Binding-site contacts:
Ligand atom O5 contacts residue THR89 of chain 1.C at 4.2 Å.
Ligand atom N2 contacts residue SER66 of chain 1.C at 4.3 Å.
Ligand atom C5 contacts residue THR89 of chain 1.C at 4.4 Å.
Ligand atom C2 contacts residue ASN118 of chain 1.C at 2.5 Å.
Ligand atom C7 contacts residue ASN118 of chain 1.C at 3.5 Å.
Ligand atom O6 contacts residue THR89 of chain 1.C at 4.0 Å.
Ligand atom C1 contacts residue ASN118 of chain 1.C at 1.5 Å.
Ligand atom C4 contacts residue THR120 of chain 1.C at 4.4 Å.
Ligand atom C8 contacts residue ASN118 of chain 1.C at 4.2 Å.
Ligand atom C3 contacts residue ASN118 of chain 1.C at 3.8 Å.
Ligand atom O7 contacts residue ASN118 of chain 1.C at 4.0 Å.
Ligand atom O5 contacts residue ASN118 of chain 1.C at 2.4 Å (h-bond).
Ligand atom C4 contacts residue ASN118 of chain 1.C at 4.2 Å.
Ligand atom O5 contacts residue THR120 of chain 1.C at 3.2 Å (h-bond).
Ligand atom C8 contacts residue SER66 of chain 1.C at 4.0 Å.
Ligand atom C1 contacts residue THR120 of chain 1.C at 4.3 Å.
Ligand atom N2 contacts residue TYR90 of chain 1.C at 4.3 Å.
Ligand atom C6 contacts residue THR120 of chain 1.C at 3.4 Å.
Ligand atom C7 contacts residue TYR90 of chain 1.C at 4.5 Å (hydrophobic).
Ligand atom C5 contacts residue THR120 of chain 1.C at 3.8 Å.
Ligand atom C2 contacts residue SER66 of chain 1.C at 4.5 Å.
Ligand atom C6 contacts residue THR89 of chain 1.C at 4.4 Å.
Ligand atom C8 contacts residue ASP67 of chain 1.C at 3.9 Å.
Ligand atom C5 contacts residue ASN118 of chain 1.C at 3.7 Å.
Ligand atom N2 contacts residue ASN118 of chain 1.C at 2.9 Å (h-bond).
Ligand atom C1 contacts residue THR89 of chain 1.C at 4.1 Å.
Ligand atom C7 contacts residue SER66 of chain 1.C at 3.5 Å.
Ligand atom C8 contacts residue TYR90 of chain 1.C at 3.5 Å (hydrophobic).
Ligand atom O7 contacts residue SER66 of chain 1.C at 3.0 Å (h-bond).

A small-molecule ligand and the protein it binds are described below.
Small molecule (SMILES): CC(=O)N[C@@H]1[C@@H](O)[C@H](O)[C@@H](CO)O[C@H]1O

Sequence of chain 1.C:
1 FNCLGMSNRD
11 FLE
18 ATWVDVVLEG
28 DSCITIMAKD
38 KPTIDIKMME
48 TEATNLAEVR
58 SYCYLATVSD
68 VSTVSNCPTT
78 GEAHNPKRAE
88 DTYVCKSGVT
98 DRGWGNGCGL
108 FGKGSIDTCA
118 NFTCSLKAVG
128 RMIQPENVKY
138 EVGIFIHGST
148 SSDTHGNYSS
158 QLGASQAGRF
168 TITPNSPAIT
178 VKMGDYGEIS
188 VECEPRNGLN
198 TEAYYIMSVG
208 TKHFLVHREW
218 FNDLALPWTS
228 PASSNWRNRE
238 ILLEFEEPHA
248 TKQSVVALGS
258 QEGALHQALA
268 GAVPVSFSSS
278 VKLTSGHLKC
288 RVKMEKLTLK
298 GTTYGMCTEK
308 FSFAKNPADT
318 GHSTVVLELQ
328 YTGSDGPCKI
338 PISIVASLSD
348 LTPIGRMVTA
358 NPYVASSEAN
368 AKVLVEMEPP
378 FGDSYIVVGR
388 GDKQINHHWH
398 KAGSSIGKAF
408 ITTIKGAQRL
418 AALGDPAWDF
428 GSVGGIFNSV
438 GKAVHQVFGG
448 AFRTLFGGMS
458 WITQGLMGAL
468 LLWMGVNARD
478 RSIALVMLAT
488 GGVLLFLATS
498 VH